Sequence of chain 1.A:
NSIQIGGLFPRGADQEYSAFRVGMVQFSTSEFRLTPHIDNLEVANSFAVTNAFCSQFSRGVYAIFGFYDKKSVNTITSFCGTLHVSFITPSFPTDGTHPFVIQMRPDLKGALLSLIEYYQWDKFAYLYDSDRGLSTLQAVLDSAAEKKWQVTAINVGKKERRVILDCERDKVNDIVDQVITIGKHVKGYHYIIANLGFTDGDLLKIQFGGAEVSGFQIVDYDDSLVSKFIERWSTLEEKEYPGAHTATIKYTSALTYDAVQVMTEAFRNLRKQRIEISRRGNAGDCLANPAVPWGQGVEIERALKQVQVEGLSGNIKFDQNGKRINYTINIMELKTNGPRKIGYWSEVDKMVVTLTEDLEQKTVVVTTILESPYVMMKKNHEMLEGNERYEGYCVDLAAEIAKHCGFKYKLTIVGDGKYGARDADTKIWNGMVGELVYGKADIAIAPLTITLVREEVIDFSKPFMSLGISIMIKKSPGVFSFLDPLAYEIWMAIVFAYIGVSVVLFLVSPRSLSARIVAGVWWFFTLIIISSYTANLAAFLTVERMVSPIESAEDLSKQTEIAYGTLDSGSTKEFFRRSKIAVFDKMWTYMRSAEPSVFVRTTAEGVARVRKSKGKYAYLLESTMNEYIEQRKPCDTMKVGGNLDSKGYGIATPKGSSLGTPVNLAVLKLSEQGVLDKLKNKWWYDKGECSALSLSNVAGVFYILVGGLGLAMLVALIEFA

Binding-site contacts:
Ligand atom C2 contacts residue ASN346 of chain 1.A at 2.6 Å.
Ligand atom O6 contacts residue GLU367 of chain 1.A at 2.6 Å (salt-bridge).
Ligand atom O6 contacts residue ILE345 of chain 1.A at 3.8 Å.
Ligand atom C6 contacts residue VAL368 of chain 1.A at 4.3 Å (hydrophobic).
Ligand atom C4 contacts residue ASN346 of chain 1.A at 4.2 Å.
Ligand atom N2 contacts residue LYS337 of chain 1.A at 4.5 Å.
Ligand atom C6 contacts residue ASN346 of chain 1.A at 4.2 Å.
Ligand atom C1 contacts residue LYS337 of chain 1.A at 4.0 Å.
Ligand atom O5 contacts residue GLU367 of chain 1.A at 3.6 Å (salt-bridge).
Ligand atom N2 contacts residue ASN346 of chain 1.A at 3.0 Å (h-bond).
Ligand atom O7 contacts residue ASN346 of chain 1.A at 2.8 Å (h-bond).
Ligand atom C3 contacts residue ASN346 of chain 1.A at 3.8 Å.
Ligand atom C6 contacts residue GLU367 of chain 1.A at 2.9 Å.
Ligand atom C4 contacts residue VAL368 of chain 1.A at 4.0 Å (hydrophobic).
Ligand atom C8 contacts residue ASN346 of chain 1.A at 4.1 Å.
Ligand atom C1 contacts residue ASN346 of chain 1.A at 1.4 Å.
Ligand atom C5 contacts residue ASN346 of chain 1.A at 3.6 Å.
Ligand atom O5 contacts residue ILE345 of chain 1.A at 4.2 Å.
Ligand atom C7 contacts residue ASN346 of chain 1.A at 3.3 Å.
Ligand atom O5 contacts residue ASN346 of chain 1.A at 2.3 Å (h-bond).
Ligand atom O4 contacts residue VAL368 of chain 1.A at 4.2 Å.
Ligand atom C5 contacts residue GLU367 of chain 1.A at 3.9 Å.

This protein binds this small molecule.
Small molecule (SMILES): CC(=O)N[C@@H]1[C@@H](O)[C@H](O)[C@@H](CO)O[C@H]1O